A small-molecule ligand and the protein it binds are described below.
Small molecule (SMILES): O=C1CCc2cccc3c2N1CC3

Sequence of chain 1.A:
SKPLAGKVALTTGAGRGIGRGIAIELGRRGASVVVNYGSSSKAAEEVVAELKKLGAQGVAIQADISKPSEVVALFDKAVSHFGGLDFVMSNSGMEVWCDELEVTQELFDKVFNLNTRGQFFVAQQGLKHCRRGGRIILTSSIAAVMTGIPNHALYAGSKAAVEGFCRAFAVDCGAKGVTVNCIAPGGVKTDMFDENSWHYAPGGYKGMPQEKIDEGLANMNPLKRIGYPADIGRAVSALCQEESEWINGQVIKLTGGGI

Binding-site contacts:
Ligand atom C5 contacts residue TYR215 of chain 1.A at 3.6 Å (hydrophobic).
Ligand atom C11 contacts residue GLU110 of chain 1.A at 3.5 Å.
Ligand atom C1 contacts residue PHE208 of chain 1.A at 3.6 Å (hydrophobic).
Ligand atom C7 contacts residue TYR215 of chain 1.A at 3.8 Å (hydrophobic).
Ligand atom C1 contacts residue NDP1 of chain 1.B at 3.9 Å.
Ligand atom C12 contacts residue TYR215 of chain 1.A at 3.8 Å (hydrophobic).
Ligand atom C5 contacts residue GLY202 of chain 1.A at 3.6 Å.
Ligand atom C9 contacts residue TYR170 of chain 1.A at 3.8 Å (hydrophobic).
Ligand atom C14 contacts residue GLY202 of chain 1.A at 3.7 Å.
Ligand atom C5 contacts residue ILE274 of chain 1.A at 3.9 Å (hydrophobic).
Ligand atom C13 contacts residue ILE274 of chain 1.A at 3.6 Å (hydrophobic).
Ligand atom C6 contacts residue ILE157 of chain 1.A at 3.7 Å (hydrophobic).
Ligand atom C11 contacts residue NDP1 of chain 1.B at 3.8 Å.
Ligand atom C7 contacts residue ILE157 of chain 1.A at 3.8 Å (hydrophobic).
Ligand atom C1 contacts residue SER212 of chain 1.A at 3.7 Å.
Ligand atom O10 contacts residue NDP1 of chain 1.B at 3.3 Å.
Ligand atom O10 contacts residue SER156 of chain 1.A at 2.8 Å (h-bond).
Ligand atom C12 contacts residue NDP1 of chain 1.B at 3.6 Å.
Ligand atom N8 contacts residue NDP1 of chain 1.B at 3.6 Å.
Ligand atom C14 contacts residue SER212 of chain 1.A at 3.8 Å.
Ligand atom C14 contacts residue PHE208 of chain 1.A at 3.7 Å (hydrophobic).
Ligand atom N8 contacts residue TYR215 of chain 1.A at 3.6 Å.
Ligand atom C13 contacts residue GLY202 of chain 1.A at 3.4 Å.
Ligand atom C14 contacts residue TYR215 of chain 1.A at 3.6 Å (hydrophobic).
Ligand atom O10 contacts residue TYR170 of chain 1.A at 2.8 Å (h-bond).
Ligand atom C3 contacts residue NDP1 of chain 1.B at 3.7 Å.
Ligand atom C9 contacts residue TYR215 of chain 1.A at 3.5 Å (hydrophobic).
Ligand atom C6 contacts residue GLY202 of chain 1.A at 3.7 Å.
Ligand atom C13 contacts residue TYR215 of chain 1.A at 3.5 Å (hydrophobic).
Ligand atom C1 contacts residue TYR215 of chain 1.A at 3.6 Å (hydrophobic).
Ligand atom C7 contacts residue SER156 of chain 1.A at 3.4 Å.
Ligand atom C6 contacts residue TYR215 of chain 1.A at 3.7 Å (hydrophobic).
Ligand atom C9 contacts residue SER156 of chain 1.A at 3.8 Å.
Ligand atom O10 contacts residue TYR215 of chain 1.A at 3.7 Å.
Ligand atom C6 contacts residue ILE274 of chain 1.A at 3.4 Å (hydrophobic).
Ligand atom C6 contacts residue GLY201 of chain 1.A at 3.9 Å.
Ligand atom C9 contacts residue NDP1 of chain 1.B at 3.3 Å.
Ligand atom C2 contacts residue TYR215 of chain 1.A at 3.5 Å (hydrophobic).
Ligand atom C2 contacts residue NDP1 of chain 1.B at 3.5 Å.
Ligand atom C3 contacts residue TYR215 of chain 1.A at 3.5 Å (hydrophobic).